Binding-site contacts:
Ligand atom C6 contacts residue ASN69 of chain 3.F at 4.4 Å.
Ligand atom O7 contacts residue ASN69 of chain 3.F at 3.8 Å.
Ligand atom C6 contacts residue MET33 of chain 3.F at 3.5 Å (hydrophobic).
Ligand atom C3 contacts residue NAG1 of chain 3.DA at 3.7 Å.
Ligand atom C1 contacts residue VAL31 of chain 3.F at 4.3 Å (hydrophobic).
Ligand atom C5 contacts residue NAG1 of chain 3.DA at 4.3 Å.
Ligand atom O5 contacts residue ASN69 of chain 3.F at 2.8 Å (h-bond).
Ligand atom O4 contacts residue NAG1 of chain 3.DA at 3.0 Å.
Ligand atom O4 contacts residue VAL31 of chain 3.F at 3.3 Å.
Ligand atom O6 contacts residue NAG1 of chain 3.DA at 3.0 Å.
Ligand atom C7 contacts residue ASN69 of chain 3.F at 3.8 Å.
Ligand atom C6 contacts residue NAG1 of chain 3.DA at 4.3 Å.
Ligand atom O1 contacts residue VAL31 of chain 3.F at 3.4 Å (h-bond).
Ligand atom C5 contacts residue MET33 of chain 3.F at 3.7 Å (hydrophobic).
Ligand atom O5 contacts residue MET33 of chain 3.F at 4.2 Å.
Ligand atom O3 contacts residue VAL31 of chain 3.F at 3.6 Å.
Ligand atom N2 contacts residue ASN69 of chain 3.F at 4.3 Å.
Ligand atom C2 contacts residue ASN69 of chain 3.F at 4.2 Å.
Ligand atom C1 contacts residue ASN69 of chain 3.F at 2.7 Å.
Ligand atom C5 contacts residue VAL31 of chain 3.F at 4.2 Å (hydrophobic).
Ligand atom C4 contacts residue VAL31 of chain 3.F at 3.8 Å (hydrophobic).
Ligand atom O3 contacts residue NAG1 of chain 3.DA at 2.6 Å (h-bond).
Ligand atom C2 contacts residue VAL31 of chain 3.F at 4.0 Å (hydrophobic).
Ligand atom O1 contacts residue MET33 of chain 3.F at 3.9 Å.
Ligand atom C7 contacts residue SER70 of chain 3.F at 4.4 Å.
Ligand atom C3 contacts residue VAL31 of chain 3.F at 3.0 Å (hydrophobic).
Ligand atom C8 contacts residue ASN69 of chain 3.F at 3.4 Å.
Ligand atom O1 contacts residue ASN69 of chain 3.F at 2.1 Å (h-bond).
Ligand atom C6 contacts residue LEU24 of chain 3.F at 4.5 Å (hydrophobic).
Ligand atom C5 contacts residue ASN69 of chain 3.F at 3.7 Å.
Ligand atom C8 contacts residue ARG57 of chain 3.F at 4.2 Å.
Ligand atom O1 contacts residue SER70 of chain 3.F at 4.2 Å.
Ligand atom N2 contacts residue VAL31 of chain 3.F at 4.0 Å.
Ligand atom C4 contacts residue NAG1 of chain 3.DA at 3.2 Å.
Ligand atom C8 contacts residue SER70 of chain 3.F at 3.7 Å.

Sequence of chain 3.F:
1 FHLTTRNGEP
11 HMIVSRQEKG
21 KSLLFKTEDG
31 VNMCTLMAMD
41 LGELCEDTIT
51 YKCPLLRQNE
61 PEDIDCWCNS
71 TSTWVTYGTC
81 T

This protein binds this small molecule.
Small molecule (SMILES): CC(=O)N[C@@H]1[C@@H](O)[C@H](O)[C@@H](CO)O[C@H]1O